Sequence of chain 1.A:
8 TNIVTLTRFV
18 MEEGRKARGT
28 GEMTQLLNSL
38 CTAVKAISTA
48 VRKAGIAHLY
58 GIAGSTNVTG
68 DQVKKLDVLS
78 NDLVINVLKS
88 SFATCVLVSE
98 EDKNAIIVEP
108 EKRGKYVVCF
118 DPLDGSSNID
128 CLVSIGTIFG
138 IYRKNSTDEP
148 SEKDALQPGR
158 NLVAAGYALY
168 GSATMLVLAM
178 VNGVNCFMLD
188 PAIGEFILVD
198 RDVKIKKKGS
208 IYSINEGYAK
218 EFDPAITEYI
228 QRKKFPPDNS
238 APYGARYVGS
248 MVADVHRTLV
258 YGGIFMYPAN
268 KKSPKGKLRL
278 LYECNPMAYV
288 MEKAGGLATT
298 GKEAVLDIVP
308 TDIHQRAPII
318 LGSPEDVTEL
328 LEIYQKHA

The protein below binds the small molecule below.
Small molecule (SMILES): O=P(O)(O)OC[C@H]1O[C@](O)(CO)[C@@H](O)[C@@H]1O

Binding-site contacts:
Ligand atom C1 contacts residue MG1 of chain 1.F at 3.7 Å.
Ligand atom C1 contacts residue LEU275 of chain 1.A at 3.8 Å (hydrophobic).
Ligand atom C3 contacts residue ASP121 of chain 1.A at 3.5 Å.
Ligand atom O1P contacts residue TYR215 of chain 1.A at 2.5 Å (h-bond).
Ligand atom P contacts residue ASN212 of chain 1.A at 3.6 Å.
Ligand atom O1P contacts residue TYR264 of chain 1.A at 2.5 Å (h-bond).
Ligand atom C1 contacts residue PO31 of chain 1.C at 3.4 Å.
Ligand atom C3 contacts residue LEU275 of chain 1.A at 3.9 Å (hydrophobic).
Ligand atom O6 contacts residue LYS274 of chain 1.A at 3.3 Å (salt-bridge).
Ligand atom O6 contacts residue TYR244 of chain 1.A at 3.9 Å.
Ligand atom O3P contacts residue TYR264 of chain 1.A at 3.8 Å.
Ligand atom C1 contacts residue GLU280 of chain 1.A at 3.4 Å.
Ligand atom O2P contacts residue ASN212 of chain 1.A at 3.9 Å.
Ligand atom O3 contacts residue SER247 of chain 1.A at 3.7 Å.
Ligand atom O3 contacts residue MET248 of chain 1.A at 2.9 Å (h-bond).
Ligand atom P contacts residue TYR215 of chain 1.A at 3.9 Å.
Ligand atom C1 contacts residue ASP121 of chain 1.A at 4.0 Å.
Ligand atom P contacts residue TYR244 of chain 1.A at 3.8 Å.
Ligand atom C6 contacts residue GLY246 of chain 1.A at 3.6 Å.
Ligand atom O3 contacts residue GLY122 of chain 1.A at 3.6 Å.
Ligand atom C4 contacts residue MET248 of chain 1.A at 3.5 Å (hydrophobic).
Ligand atom O1 contacts residue ARG276 of chain 1.A at 3.1 Å (salt-bridge).
Ligand atom O2 contacts residue PO31 of chain 1.C at 3.0 Å (h-bond).
Ligand atom C4 contacts residue GLY246 of chain 1.A at 3.2 Å.
Ligand atom O3P contacts residue ASN212 of chain 1.A at 2.8 Å (h-bond).
Ligand atom O1 contacts residue LYS274 of chain 1.A at 3.4 Å.
Ligand atom O2 contacts residue GLY122 of chain 1.A at 3.7 Å.
Ligand atom O6 contacts residue TYR264 of chain 1.A at 3.4 Å.
Ligand atom P contacts residue TYR264 of chain 1.A at 3.7 Å.
Ligand atom C2 contacts residue PO31 of chain 1.C at 3.8 Å.
Ligand atom O1 contacts residue PO31 of chain 1.C at 2.7 Å (h-bond).
Ligand atom C5 contacts residue GLY246 of chain 1.A at 3.9 Å.
Ligand atom O3 contacts residue ASP121 of chain 1.A at 2.6 Å (salt-bridge).
Ligand atom O3P contacts residue TYR244 of chain 1.A at 2.6 Å (h-bond).
Ligand atom O5 contacts residue LYS274 of chain 1.A at 3.0 Å (salt-bridge).
Ligand atom C3 contacts residue MET248 of chain 1.A at 3.6 Å (hydrophobic).
Ligand atom O3 contacts residue GLY246 of chain 1.A at 4.0 Å.
Ligand atom C1 contacts residue ARG276 of chain 1.A at 3.5 Å.
Ligand atom C6 contacts residue TYR244 of chain 1.A at 3.6 Å (hydrophobic).
Ligand atom O4 contacts residue MET248 of chain 1.A at 3.3 Å (h-bond).